This small molecule binds to this protein.
Small molecule (SMILES): CC(=O)N[C@H]1[C@H]([C@H](O)[C@H](O)CO)O[C@@](O[C@H]2[C@@H](O)[C@@H](CO)O[C@@H](O[C@H]3[C@H](O)[C@@H](O)[C@H](O)O[C@@H]3CO)[C@@H]2O)(C(=O)O)C[C@@H]1O

Sequence of chain 1.C:
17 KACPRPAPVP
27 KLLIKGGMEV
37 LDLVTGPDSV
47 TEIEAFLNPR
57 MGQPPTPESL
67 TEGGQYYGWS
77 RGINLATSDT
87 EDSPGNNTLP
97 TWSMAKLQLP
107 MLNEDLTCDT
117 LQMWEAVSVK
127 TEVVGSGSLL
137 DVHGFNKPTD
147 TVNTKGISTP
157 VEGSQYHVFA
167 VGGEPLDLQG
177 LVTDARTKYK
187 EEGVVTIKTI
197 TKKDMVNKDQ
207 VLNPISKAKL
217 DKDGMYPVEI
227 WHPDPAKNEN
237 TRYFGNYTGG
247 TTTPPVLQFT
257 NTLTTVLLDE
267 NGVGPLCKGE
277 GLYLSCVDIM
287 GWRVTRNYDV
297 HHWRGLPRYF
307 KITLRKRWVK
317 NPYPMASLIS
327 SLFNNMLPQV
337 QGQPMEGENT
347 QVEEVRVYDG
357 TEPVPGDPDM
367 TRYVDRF

Sequence of chain 1.D:
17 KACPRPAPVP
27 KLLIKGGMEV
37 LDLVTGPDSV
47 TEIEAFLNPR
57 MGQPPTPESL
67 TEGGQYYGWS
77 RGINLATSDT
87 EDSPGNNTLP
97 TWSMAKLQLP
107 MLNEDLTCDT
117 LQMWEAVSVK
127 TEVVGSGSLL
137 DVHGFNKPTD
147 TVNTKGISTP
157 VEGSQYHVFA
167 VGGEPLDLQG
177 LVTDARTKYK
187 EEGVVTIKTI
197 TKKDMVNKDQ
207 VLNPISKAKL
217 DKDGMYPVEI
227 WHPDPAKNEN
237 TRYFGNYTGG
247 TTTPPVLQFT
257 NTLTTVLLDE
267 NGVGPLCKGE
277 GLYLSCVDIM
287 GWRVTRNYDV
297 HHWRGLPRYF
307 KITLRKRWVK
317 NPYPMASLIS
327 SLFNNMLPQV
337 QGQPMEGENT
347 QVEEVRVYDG

Binding-site contacts:
Ligand atom O8 contacts residue ARG77 of chain 1.C at 3.6 Å (salt-bridge).
Ligand atom O3 contacts residue VAL296 of chain 1.C at 4.4 Å.
Ligand atom O1A contacts residue HIS298 of chain 1.C at 4.3 Å.
Ligand atom C1 contacts residue GLY78 of chain 1.C at 4.2 Å.
Ligand atom O4 contacts residue TYR72 of chain 1.C at 3.8 Å.
Ligand atom C1 contacts residue TYR72 of chain 1.C at 4.3 Å (hydrophobic).
Ligand atom C4 contacts residue HIS298 of chain 1.C at 3.8 Å.
Ligand atom O1B contacts residue TYR72 of chain 1.C at 4.4 Å.
Ligand atom C2 contacts residue GLY78 of chain 1.C at 4.1 Å.
Ligand atom O1A contacts residue TYR72 of chain 1.C at 3.6 Å.
Ligand atom O4 contacts residue GLY78 of chain 1.C at 3.1 Å.
Ligand atom C3 contacts residue GLY78 of chain 1.C at 4.3 Å.
Ligand atom O10 contacts residue THR291 of chain 1.C at 4.4 Å.
Ligand atom O4 contacts residue ILE79 of chain 1.C at 3.7 Å.
Ligand atom C4 contacts residue GLY78 of chain 1.C at 3.2 Å.
Ligand atom C6 contacts residue ASN93 of chain 1.C at 3.7 Å.
Ligand atom C4 contacts residue TYR72 of chain 1.C at 3.4 Å (hydrophobic).
Ligand atom C1 contacts residue ARG77 of chain 1.C at 3.3 Å.
Ligand atom C10 contacts residue TYR72 of chain 1.C at 4.0 Å (hydrophobic).
Ligand atom C3 contacts residue GLY78 of chain 1.C at 3.9 Å.
Ligand atom O1B contacts residue ARG77 of chain 1.C at 2.7 Å (salt-bridge).
Ligand atom C11 contacts residue ASP85 of chain 1.D at 4.0 Å.
Ligand atom O4 contacts residue HIS298 of chain 1.C at 3.2 Å (h-bond).
Ligand atom O1A contacts residue ARG77 of chain 1.C at 3.0 Å (salt-bridge).
Ligand atom O6 contacts residue ASN93 of chain 1.C at 3.4 Å (h-bond).
Ligand atom C4 contacts residue ARG77 of chain 1.C at 4.4 Å.
Ligand atom C5 contacts residue TYR72 of chain 1.C at 3.6 Å (hydrophobic).
Ligand atom C6 contacts residue TYR72 of chain 1.C at 3.9 Å (hydrophobic).
Ligand atom O4 contacts residue ARG289 of chain 1.C at 4.5 Å.
Ligand atom O3 contacts residue GLY78 of chain 1.C at 3.4 Å.
Ligand atom C3 contacts residue HIS298 of chain 1.C at 3.5 Å.
Ligand atom O1A contacts residue GLY78 of chain 1.C at 3.8 Å.
Ligand atom O4 contacts residue THR291 of chain 1.C at 3.3 Å.
Ligand atom O9 contacts residue ARG77 of chain 1.C at 3.8 Å.
Ligand atom C2 contacts residue ARG77 of chain 1.C at 4.4 Å.
Ligand atom O10 contacts residue ASN293 of chain 1.C at 4.5 Å.
Ligand atom O4 contacts residue ASN80 of chain 1.C at 4.3 Å.
Ligand atom N5 contacts residue TYR72 of chain 1.C at 3.1 Å (h-bond).
Ligand atom C11 contacts residue TYR72 of chain 1.C at 4.3 Å (hydrophobic).
Ligand atom C3 contacts residue ARG77 of chain 1.C at 4.2 Å.